Binding-site contacts:
Ligand atom C5 contacts residue ASN1074 of chain 1.A at 3.7 Å.
Ligand atom O7 contacts residue ALA706 of chain 1.A at 3.9 Å.
Ligand atom O7 contacts residue ASN1074 of chain 1.A at 3.4 Å (h-bond).
Ligand atom C3 contacts residue ASN1074 of chain 1.A at 3.7 Å.
Ligand atom O5 contacts residue ASN1074 of chain 1.A at 2.4 Å (h-bond).
Ligand atom O4 contacts residue ALA706 of chain 1.A at 4.1 Å.
Ligand atom C6 contacts residue ALA706 of chain 1.A at 4.4 Å (hydrophobic).
Ligand atom N2 contacts residue ASN1074 of chain 1.A at 2.7 Å (h-bond).
Ligand atom C1 contacts residue GLN895 of chain 1.B at 4.3 Å.
Ligand atom C1 contacts residue ASN1074 of chain 1.A at 1.5 Å.
Ligand atom C5 contacts residue ALA706 of chain 1.A at 3.8 Å (hydrophobic).
Ligand atom C7 contacts residue ALA706 of chain 1.A at 4.2 Å (hydrophobic).
Ligand atom C8 contacts residue LYS1073 of chain 1.A at 4.5 Å.
Ligand atom C7 contacts residue ASN1074 of chain 1.A at 3.2 Å.
Ligand atom C8 contacts residue GLU1072 of chain 1.A at 3.8 Å.
Ligand atom C4 contacts residue ASN1074 of chain 1.A at 4.2 Å.
Ligand atom N2 contacts residue ALA706 of chain 1.A at 3.9 Å.
Ligand atom C8 contacts residue ASN1074 of chain 1.A at 4.3 Å.
Ligand atom C2 contacts residue ASN1074 of chain 1.A at 2.3 Å.
Ligand atom C4 contacts residue ALA706 of chain 1.A at 4.5 Å (hydrophobic).

Sequence of chain 1.A:
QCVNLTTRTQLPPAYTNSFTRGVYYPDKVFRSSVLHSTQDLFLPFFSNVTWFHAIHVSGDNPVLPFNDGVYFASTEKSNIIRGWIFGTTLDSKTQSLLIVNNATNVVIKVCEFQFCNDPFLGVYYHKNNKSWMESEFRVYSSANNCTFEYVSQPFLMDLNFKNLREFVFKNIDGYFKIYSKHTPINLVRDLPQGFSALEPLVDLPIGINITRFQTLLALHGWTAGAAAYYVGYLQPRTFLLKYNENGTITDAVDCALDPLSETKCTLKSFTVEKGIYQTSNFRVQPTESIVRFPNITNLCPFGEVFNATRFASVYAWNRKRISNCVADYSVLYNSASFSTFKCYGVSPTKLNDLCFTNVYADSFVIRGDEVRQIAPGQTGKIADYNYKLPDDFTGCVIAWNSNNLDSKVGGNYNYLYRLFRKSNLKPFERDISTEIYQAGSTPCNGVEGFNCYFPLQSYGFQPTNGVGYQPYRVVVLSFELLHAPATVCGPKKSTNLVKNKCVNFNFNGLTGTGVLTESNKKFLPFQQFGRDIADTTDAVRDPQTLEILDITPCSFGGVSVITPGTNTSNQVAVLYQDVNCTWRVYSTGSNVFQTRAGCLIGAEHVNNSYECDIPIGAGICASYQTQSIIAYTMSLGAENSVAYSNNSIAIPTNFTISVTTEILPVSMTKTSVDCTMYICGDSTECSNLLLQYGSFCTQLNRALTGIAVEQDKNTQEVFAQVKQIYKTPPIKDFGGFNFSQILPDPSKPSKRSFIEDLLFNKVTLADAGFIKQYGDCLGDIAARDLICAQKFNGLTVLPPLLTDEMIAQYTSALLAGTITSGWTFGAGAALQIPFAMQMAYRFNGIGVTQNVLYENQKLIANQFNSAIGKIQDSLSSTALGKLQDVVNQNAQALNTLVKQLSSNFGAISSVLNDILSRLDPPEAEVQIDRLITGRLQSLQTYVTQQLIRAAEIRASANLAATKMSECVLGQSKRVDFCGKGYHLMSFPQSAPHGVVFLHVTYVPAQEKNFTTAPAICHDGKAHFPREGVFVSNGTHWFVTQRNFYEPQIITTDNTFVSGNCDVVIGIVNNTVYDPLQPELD

The small molecule below binds the protein below.
Small molecule (SMILES): CC(=O)N[C@H]1[C@H](O[C@H]2[C@H](O)[C@@H](NC(C)=O)CO[C@@H]2CO)O[C@H](CO)[C@@H](O)[C@@H]1O

Sequence of chain 1.B:
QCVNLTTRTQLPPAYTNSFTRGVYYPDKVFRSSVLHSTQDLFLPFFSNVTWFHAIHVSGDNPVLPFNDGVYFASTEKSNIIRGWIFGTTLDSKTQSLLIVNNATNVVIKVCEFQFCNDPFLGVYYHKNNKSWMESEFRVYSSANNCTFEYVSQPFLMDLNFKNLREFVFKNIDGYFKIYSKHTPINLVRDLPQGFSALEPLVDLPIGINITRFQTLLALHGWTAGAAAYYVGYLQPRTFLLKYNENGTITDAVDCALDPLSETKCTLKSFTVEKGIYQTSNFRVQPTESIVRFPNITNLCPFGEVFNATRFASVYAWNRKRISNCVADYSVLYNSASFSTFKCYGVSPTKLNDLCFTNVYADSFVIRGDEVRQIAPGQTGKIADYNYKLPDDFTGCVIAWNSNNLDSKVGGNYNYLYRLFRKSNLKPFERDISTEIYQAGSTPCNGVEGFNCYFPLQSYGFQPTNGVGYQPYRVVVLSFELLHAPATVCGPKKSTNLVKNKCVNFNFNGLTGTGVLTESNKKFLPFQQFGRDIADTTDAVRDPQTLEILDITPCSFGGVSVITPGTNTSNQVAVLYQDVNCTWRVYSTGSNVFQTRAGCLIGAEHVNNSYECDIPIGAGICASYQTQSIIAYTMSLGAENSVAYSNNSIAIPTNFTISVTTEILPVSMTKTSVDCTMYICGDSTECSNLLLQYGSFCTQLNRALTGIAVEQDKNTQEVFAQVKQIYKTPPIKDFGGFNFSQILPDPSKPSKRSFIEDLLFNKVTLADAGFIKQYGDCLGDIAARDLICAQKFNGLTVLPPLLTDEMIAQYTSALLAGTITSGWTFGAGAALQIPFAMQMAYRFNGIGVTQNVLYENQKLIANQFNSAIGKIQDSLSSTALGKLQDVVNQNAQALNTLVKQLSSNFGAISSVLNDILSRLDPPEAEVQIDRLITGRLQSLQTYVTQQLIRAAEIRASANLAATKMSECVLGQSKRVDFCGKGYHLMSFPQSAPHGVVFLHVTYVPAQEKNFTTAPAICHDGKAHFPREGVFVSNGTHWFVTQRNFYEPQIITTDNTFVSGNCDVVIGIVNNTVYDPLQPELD